Binding-site contacts:
Ligand atom C6 contacts residue NI1 of chain 1.E at 3.1 Å.
Ligand atom C21 contacts residue HIS246 of chain 1.B at 4.2 Å.
Ligand atom O22 contacts residue ASP183 of chain 1.B at 3.5 Å (salt-bridge).
Ligand atom N1 contacts residue HIS181 of chain 1.B at 3.2 Å (h-bond).
Ligand atom O21 contacts residue TYR169 of chain 1.B at 3.4 Å.
Ligand atom C5 contacts residue PHE178 of chain 1.B at 3.8 Å (hydrophobic).
Ligand atom O21 contacts residue HIS258 of chain 1.B at 2.8 Å (h-bond).
Ligand atom N1 contacts residue TYR169 of chain 1.B at 3.6 Å.
Ligand atom O22 contacts residue TYR169 of chain 1.B at 3.8 Å.
Ligand atom O42 contacts residue HIS258 of chain 1.B at 3.5 Å.
Ligand atom N1 contacts residue HIS246 of chain 1.B at 3.4 Å (h-bond).
Ligand atom C21 contacts residue NI1 of chain 1.E at 3.1 Å.
Ligand atom O21 contacts residue TRP198 of chain 1.B at 3.7 Å.
Ligand atom O41 contacts residue ALA248 of chain 1.B at 4.0 Å.
Ligand atom C21 contacts residue HIS258 of chain 1.B at 3.9 Å.
Ligand atom O42 contacts residue ALA248 of chain 1.B at 4.0 Å.
Ligand atom C21 contacts residue THR260 of chain 1.B at 3.6 Å.
Ligand atom C4 contacts residue TYR169 of chain 1.B at 3.9 Å (hydrophobic).
Ligand atom C2 contacts residue TRP198 of chain 1.B at 4.2 Å (hydrophobic).
Ligand atom C41 contacts residue PHE178 of chain 1.B at 3.9 Å (hydrophobic).
Ligand atom O42 contacts residue LYS196 of chain 1.B at 2.6 Å (salt-bridge).
Ligand atom O42 contacts residue TYR169 of chain 1.B at 4.1 Å.
Ligand atom O41 contacts residue LYS196 of chain 1.B at 4.0 Å.
Ligand atom O22 contacts residue THR260 of chain 1.B at 4.2 Å.
Ligand atom C41 contacts residue LYS196 of chain 1.B at 3.7 Å.
Ligand atom C2 contacts residue HIS246 of chain 1.B at 4.0 Å.
Ligand atom C3 contacts residue HIS258 of chain 1.B at 3.8 Å.
Ligand atom N1 contacts residue NI1 of chain 1.E at 2.2 Å (h-bond).
Ligand atom O22 contacts residue HIS246 of chain 1.B at 3.4 Å (h-bond).
Ligand atom O22 contacts residue NI1 of chain 1.E at 2.1 Å (h-bond).
Ligand atom C3 contacts residue TRP198 of chain 1.B at 3.8 Å (hydrophobic).
Ligand atom C3 contacts residue TYR169 of chain 1.B at 3.7 Å (hydrophobic).
Ligand atom O21 contacts residue THR260 of chain 1.B at 2.5 Å (h-bond).
Ligand atom C6 contacts residue HIS181 of chain 1.B at 3.2 Å.
Ligand atom O41 contacts residue PHE178 of chain 1.B at 3.5 Å.
Ligand atom C6 contacts residue HIS246 of chain 1.B at 3.8 Å.
Ligand atom C21 contacts residue TRP198 of chain 1.B at 4.1 Å (hydrophobic).
Ligand atom C21 contacts residue TYR169 of chain 1.B at 3.6 Å (hydrophobic).
Ligand atom C2 contacts residue NI1 of chain 1.E at 3.1 Å.
Ligand atom C2 contacts residue TYR169 of chain 1.B at 3.5 Å (hydrophobic).

A small-molecule ligand and the protein it binds are described below.
Small molecule (SMILES): O=C(O)c1ccnc(C(=O)O)c1

Sequence of chain 1.B:
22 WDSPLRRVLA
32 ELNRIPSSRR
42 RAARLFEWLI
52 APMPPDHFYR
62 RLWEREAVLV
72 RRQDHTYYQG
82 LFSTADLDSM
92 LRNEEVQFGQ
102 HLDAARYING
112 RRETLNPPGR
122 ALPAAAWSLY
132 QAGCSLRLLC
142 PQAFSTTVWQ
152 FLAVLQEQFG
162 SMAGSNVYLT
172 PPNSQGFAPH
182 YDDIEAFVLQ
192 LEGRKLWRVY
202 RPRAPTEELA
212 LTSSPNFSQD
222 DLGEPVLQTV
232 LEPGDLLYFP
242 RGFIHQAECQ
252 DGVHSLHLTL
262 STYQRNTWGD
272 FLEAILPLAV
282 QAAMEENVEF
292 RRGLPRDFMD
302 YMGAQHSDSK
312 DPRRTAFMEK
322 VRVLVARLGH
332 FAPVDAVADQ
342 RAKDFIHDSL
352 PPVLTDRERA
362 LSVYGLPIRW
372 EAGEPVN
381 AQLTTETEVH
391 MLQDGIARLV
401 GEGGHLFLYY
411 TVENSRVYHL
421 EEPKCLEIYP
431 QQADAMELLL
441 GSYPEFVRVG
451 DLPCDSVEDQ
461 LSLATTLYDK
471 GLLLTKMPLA